Sequence of chain 2.A:
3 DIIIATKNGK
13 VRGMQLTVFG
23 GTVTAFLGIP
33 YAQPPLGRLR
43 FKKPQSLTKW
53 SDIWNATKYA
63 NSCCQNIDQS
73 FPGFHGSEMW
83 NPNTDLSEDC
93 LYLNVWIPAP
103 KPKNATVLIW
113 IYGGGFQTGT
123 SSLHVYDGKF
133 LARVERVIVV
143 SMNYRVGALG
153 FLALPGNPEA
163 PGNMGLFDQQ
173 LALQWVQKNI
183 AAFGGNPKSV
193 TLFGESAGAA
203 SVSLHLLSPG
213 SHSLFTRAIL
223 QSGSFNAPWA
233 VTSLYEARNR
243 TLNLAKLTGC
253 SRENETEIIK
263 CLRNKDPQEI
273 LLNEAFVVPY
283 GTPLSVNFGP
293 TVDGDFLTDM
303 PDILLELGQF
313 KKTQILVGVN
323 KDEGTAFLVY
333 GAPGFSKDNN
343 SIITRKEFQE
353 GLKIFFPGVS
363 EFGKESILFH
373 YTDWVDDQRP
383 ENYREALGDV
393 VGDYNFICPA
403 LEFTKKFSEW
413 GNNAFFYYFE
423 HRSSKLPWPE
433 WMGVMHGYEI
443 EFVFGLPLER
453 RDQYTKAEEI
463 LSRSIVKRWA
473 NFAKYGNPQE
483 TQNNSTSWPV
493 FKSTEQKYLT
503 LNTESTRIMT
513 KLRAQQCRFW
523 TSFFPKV

A protein and the small-molecule ligand that binds it are described below.
Small molecule (SMILES): CCN[P](=O)(O)OCC

Binding-site contacts:
Ligand atom O3 contacts residue SER198 of chain 2.A at 2.5 Å (h-bond).
Ligand atom C3 contacts residue TRP231 of chain 2.A at 4.4 Å (hydrophobic).
Ligand atom C2 contacts residue GLY117 of chain 2.A at 4.2 Å.
Ligand atom C1 contacts residue GLY117 of chain 2.A at 4.0 Å.
Ligand atom C4 contacts residue VAL288 of chain 2.A at 3.7 Å (hydrophobic).
Ligand atom C3 contacts residue SER198 of chain 2.A at 3.9 Å.
Ligand atom C1 contacts residue SER198 of chain 2.A at 3.8 Å.
Ligand atom O2 contacts residue GLY117 of chain 2.A at 2.7 Å (h-bond).
Ligand atom N contacts residue GLY117 of chain 2.A at 4.4 Å.
Ligand atom N contacts residue TRP231 of chain 2.A at 3.7 Å.
Ligand atom P contacts residue SER198 of chain 2.A at 1.6 Å.
Ligand atom O2 contacts residue ALA199 of chain 2.A at 2.8 Å (h-bond).
Ligand atom O2 contacts residue GLY116 of chain 2.A at 3.1 Å (h-bond).
Ligand atom N contacts residue SER198 of chain 2.A at 2.7 Å (h-bond).
Ligand atom O2 contacts residue SER198 of chain 2.A at 2.5 Å (h-bond).
Ligand atom C2 contacts residue PHE329 of chain 2.A at 3.9 Å (hydrophobic).
Ligand atom C3 contacts residue PHE398 of chain 2.A at 4.5 Å (hydrophobic).
Ligand atom O2 contacts residue GLY115 of chain 2.A at 4.0 Å.
Ligand atom N contacts residue PHE398 of chain 2.A at 3.8 Å.
Ligand atom P contacts residue ALA199 of chain 2.A at 3.4 Å.
Ligand atom P contacts residue GLY116 of chain 2.A at 4.3 Å.
Ligand atom N contacts residue ALA199 of chain 2.A at 4.2 Å.
Ligand atom C4 contacts residue LEU286 of chain 2.A at 3.9 Å (hydrophobic).
Ligand atom C4 contacts residue TRP231 of chain 2.A at 3.7 Å (hydrophobic).
Ligand atom C3 contacts residue GLY117 of chain 2.A at 4.0 Å.
Ligand atom C1 contacts residue GLY116 of chain 2.A at 4.1 Å.
Ligand atom C1 contacts residue HIS438 of chain 2.A at 3.7 Å.
Ligand atom P contacts residue GLY117 of chain 2.A at 3.9 Å.
Ligand atom P contacts residue HIS438 of chain 2.A at 3.7 Å.
Ligand atom C3 contacts residue LEU286 of chain 2.A at 4.2 Å (hydrophobic).
Ligand atom O3 contacts residue GLY117 of chain 2.A at 4.5 Å.
Ligand atom O3 contacts residue HIS438 of chain 2.A at 2.8 Å (h-bond).
Ligand atom C4 contacts residue GLY117 of chain 2.A at 4.0 Å.